This small molecule binds to this protein.
Small molecule (SMILES): CSCC[C@H](NC(=O)[C@H](Cc1ccccc1)NC(=O)[C@H]1CCCN1C(=O)[C@@H](N)CCCN=C(N)N)C(=O)NCC(=O)N[C@@H](C=O)[C@@H](C)O

Sequence of chain 39.N:
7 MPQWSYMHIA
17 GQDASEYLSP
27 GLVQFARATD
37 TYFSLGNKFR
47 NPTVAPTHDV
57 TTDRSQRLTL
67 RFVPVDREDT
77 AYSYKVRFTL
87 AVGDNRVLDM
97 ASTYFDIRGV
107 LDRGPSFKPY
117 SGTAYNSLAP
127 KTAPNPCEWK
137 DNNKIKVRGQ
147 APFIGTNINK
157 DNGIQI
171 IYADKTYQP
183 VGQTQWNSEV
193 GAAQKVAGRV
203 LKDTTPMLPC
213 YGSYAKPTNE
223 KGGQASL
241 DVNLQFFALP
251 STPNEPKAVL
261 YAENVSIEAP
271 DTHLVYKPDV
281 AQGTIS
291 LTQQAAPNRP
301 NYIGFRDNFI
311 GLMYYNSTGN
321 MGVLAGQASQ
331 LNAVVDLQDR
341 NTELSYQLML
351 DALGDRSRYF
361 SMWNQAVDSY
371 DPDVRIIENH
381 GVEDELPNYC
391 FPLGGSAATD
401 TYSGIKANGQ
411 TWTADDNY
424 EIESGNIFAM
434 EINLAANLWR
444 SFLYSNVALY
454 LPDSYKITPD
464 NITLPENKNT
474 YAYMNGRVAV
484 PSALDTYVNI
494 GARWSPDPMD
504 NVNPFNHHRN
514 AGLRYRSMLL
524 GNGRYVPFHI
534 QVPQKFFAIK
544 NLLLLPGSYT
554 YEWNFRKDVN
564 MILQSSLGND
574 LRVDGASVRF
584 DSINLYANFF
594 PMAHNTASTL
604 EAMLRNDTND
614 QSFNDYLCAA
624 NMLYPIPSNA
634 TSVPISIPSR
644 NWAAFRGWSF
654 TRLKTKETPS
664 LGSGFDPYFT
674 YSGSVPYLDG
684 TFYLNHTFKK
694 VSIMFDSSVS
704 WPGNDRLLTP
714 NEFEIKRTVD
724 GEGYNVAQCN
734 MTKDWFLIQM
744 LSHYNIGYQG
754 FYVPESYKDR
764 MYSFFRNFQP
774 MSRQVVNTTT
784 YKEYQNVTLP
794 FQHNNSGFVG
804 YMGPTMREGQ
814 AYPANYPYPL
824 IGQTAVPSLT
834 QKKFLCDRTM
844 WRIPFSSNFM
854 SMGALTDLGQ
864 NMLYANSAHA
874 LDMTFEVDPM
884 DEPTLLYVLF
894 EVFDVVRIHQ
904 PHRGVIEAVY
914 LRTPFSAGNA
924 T

Sequence of chain 39.O:
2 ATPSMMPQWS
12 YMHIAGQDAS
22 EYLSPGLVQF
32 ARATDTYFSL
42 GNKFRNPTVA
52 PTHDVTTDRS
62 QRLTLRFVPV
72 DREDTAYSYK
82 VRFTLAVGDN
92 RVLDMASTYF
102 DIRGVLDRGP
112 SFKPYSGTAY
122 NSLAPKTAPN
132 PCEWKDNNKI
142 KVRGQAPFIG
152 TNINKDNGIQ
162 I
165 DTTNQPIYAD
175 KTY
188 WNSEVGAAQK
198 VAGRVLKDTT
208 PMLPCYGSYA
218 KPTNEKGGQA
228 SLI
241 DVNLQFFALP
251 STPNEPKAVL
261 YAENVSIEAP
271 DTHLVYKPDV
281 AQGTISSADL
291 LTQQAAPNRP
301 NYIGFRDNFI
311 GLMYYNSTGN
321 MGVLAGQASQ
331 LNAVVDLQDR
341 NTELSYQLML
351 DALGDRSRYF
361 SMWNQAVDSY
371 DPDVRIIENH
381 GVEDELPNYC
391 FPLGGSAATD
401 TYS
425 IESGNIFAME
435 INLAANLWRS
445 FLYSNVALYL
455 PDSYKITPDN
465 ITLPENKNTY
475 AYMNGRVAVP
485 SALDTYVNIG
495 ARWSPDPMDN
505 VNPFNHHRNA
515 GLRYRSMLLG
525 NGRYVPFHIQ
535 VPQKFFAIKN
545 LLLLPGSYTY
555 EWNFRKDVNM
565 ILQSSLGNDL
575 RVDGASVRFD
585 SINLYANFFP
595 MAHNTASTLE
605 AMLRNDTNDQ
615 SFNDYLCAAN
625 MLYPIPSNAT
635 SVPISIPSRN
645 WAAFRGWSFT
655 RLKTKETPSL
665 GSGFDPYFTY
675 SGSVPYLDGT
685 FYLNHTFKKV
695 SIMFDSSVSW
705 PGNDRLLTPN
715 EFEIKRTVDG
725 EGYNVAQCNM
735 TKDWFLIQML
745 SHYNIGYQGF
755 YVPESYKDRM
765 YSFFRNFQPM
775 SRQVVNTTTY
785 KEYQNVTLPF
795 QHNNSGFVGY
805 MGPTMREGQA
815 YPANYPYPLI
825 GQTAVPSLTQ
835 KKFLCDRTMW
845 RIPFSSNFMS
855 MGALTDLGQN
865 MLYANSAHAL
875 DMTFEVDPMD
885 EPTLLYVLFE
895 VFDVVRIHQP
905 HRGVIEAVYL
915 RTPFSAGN

Sequence of chain 39.P:
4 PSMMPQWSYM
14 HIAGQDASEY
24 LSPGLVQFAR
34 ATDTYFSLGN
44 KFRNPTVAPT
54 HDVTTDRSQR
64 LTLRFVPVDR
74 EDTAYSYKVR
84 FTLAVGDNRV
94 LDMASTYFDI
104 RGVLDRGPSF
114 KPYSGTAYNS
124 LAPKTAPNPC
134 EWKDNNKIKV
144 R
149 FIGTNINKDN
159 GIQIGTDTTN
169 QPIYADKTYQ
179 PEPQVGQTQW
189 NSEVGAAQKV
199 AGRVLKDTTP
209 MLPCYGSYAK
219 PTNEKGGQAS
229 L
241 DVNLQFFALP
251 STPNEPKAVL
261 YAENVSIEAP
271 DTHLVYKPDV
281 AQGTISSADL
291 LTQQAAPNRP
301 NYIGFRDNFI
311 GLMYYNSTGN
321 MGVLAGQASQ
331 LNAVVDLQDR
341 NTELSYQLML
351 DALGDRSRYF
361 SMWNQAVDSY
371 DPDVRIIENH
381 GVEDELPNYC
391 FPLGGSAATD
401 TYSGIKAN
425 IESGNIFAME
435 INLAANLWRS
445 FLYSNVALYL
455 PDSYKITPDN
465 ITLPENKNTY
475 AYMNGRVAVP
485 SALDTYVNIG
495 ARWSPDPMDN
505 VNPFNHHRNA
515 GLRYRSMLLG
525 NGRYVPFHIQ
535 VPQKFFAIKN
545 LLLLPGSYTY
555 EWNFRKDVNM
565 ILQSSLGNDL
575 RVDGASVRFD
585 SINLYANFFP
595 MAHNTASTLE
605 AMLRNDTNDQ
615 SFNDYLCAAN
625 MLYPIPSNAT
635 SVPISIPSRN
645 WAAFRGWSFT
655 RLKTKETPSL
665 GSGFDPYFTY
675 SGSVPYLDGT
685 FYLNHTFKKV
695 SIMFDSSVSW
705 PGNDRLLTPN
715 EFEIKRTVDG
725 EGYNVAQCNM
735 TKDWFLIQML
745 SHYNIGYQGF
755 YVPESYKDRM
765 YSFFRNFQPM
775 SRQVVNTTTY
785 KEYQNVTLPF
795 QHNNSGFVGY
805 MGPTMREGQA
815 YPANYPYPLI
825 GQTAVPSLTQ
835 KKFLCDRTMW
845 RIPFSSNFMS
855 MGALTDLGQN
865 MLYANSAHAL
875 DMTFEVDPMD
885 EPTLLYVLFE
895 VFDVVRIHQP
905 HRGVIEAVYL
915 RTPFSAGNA

Binding-site contacts:
Ligand atom O contacts residue VAL50 of chain 39.O at 3.7 Å.
Ligand atom NH2 contacts residue MET606 of chain 39.O at 4.2 Å.
Ligand atom CD2 contacts residue HIS54 of chain 39.O at 4.4 Å.
Ligand atom N contacts residue VAL50 of chain 39.O at 4.2 Å.
Ligand atom CD1 contacts residue TYR38 of chain 39.N at 4.4 Å (hydrophobic).
Ligand atom O contacts residue PRO48 of chain 39.O at 3.4 Å.
Ligand atom C contacts residue PRO52 of chain 39.O at 4.2 Å (hydrophobic).
Ligand atom CE2 contacts residue THR599 of chain 39.O at 4.2 Å.
Ligand atom CD1 contacts residue ALA34 of chain 39.N at 4.3 Å (hydrophobic).
Ligand atom CB contacts residue THR49 of chain 39.O at 4.0 Å.
Ligand atom CZ contacts residue PHE31 of chain 39.N at 4.3 Å (hydrophobic).
Ligand atom NH2 contacts residue THR602 of chain 39.O at 4.4 Å.
Ligand atom O contacts residue THR49 of chain 39.O at 4.2 Å.
Ligand atom N contacts residue VAL50 of chain 39.O at 3.6 Å (h-bond).
Ligand atom CA contacts residue ALA51 of chain 39.O at 4.4 Å (hydrophobic).
Ligand atom OG1 contacts residue THR49 of chain 39.O at 4.2 Å.
Ligand atom O contacts residue ALA34 of chain 39.N at 4.1 Å.
Ligand atom CB contacts residue PRO48 of chain 39.O at 3.9 Å (hydrophobic).
Ligand atom C contacts residue PRO48 of chain 39.O at 3.9 Å (hydrophobic).
Ligand atom CE2 contacts residue ASP55 of chain 39.O at 3.6 Å.
Ligand atom CB contacts residue VAL56 of chain 39.O at 4.2 Å (hydrophobic).
Ligand atom O contacts residue GLY17 of chain 39.O at 4.0 Å.
Ligand atom CA contacts residue PRO48 of chain 39.O at 4.2 Å (hydrophobic).
Ligand atom CB contacts residue PRO52 of chain 39.O at 3.8 Å (hydrophobic).
Ligand atom OG1 contacts residue PRO48 of chain 39.O at 3.1 Å.
Ligand atom CD2 contacts residue ASP55 of chain 39.O at 3.8 Å.
Ligand atom NH1 contacts residue PHE31 of chain 39.N at 3.0 Å.
Ligand atom NH1 contacts residue GLY27 of chain 39.N at 4.4 Å.
Ligand atom N contacts residue PRO52 of chain 39.O at 4.0 Å.
Ligand atom CB contacts residue ALA34 of chain 39.N at 4.3 Å (hydrophobic).
Ligand atom CB contacts residue TYR38 of chain 39.N at 3.6 Å (hydrophobic).
Ligand atom O contacts residue PRO52 of chain 39.O at 4.0 Å.
Ligand atom NH1 contacts residue MET606 of chain 39.O at 4.0 Å.
Ligand atom C contacts residue VAL50 of chain 39.O at 3.6 Å (hydrophobic).
Ligand atom CZ contacts residue PHE31 of chain 39.N at 4.2 Å (hydrophobic).
Ligand atom CD2 contacts residue VAL56 of chain 39.O at 3.8 Å (hydrophobic).
Ligand atom CA contacts residue PRO52 of chain 39.O at 4.1 Å (hydrophobic).
Ligand atom CG contacts residue TYR38 of chain 39.N at 3.7 Å (hydrophobic).
Ligand atom CD2 contacts residue TYR38 of chain 39.N at 3.8 Å (hydrophobic).
Ligand atom CA contacts residue VAL50 of chain 39.O at 3.0 Å (hydrophobic).